Sequence of chain 1.A:
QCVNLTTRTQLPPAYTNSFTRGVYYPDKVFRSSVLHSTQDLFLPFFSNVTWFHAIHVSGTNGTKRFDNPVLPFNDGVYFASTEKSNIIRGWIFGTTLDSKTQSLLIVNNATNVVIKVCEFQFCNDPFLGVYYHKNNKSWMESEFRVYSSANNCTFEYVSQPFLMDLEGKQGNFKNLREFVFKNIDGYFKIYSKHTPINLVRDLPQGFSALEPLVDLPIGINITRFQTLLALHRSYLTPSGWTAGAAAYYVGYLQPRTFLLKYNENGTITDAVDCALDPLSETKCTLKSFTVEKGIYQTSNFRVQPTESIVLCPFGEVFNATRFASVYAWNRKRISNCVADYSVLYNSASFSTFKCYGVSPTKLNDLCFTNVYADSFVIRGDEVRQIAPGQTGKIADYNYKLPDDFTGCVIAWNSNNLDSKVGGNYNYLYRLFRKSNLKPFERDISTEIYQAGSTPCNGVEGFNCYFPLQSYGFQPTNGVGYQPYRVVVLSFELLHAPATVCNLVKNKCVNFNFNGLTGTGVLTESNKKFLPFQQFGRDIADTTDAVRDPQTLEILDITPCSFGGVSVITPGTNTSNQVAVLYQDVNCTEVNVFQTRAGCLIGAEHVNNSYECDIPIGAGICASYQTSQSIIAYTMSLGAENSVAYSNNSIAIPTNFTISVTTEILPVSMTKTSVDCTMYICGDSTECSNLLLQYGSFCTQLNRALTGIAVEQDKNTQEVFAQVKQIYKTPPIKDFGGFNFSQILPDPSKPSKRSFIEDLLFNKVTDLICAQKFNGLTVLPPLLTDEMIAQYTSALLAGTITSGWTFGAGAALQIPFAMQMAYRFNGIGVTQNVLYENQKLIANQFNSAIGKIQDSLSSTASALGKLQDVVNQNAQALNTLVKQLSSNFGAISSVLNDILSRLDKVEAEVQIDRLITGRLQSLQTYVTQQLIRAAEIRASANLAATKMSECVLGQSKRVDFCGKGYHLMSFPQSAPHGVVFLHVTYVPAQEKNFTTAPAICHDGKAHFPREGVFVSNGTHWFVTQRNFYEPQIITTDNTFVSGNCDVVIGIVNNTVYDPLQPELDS

This small molecule binds to this protein.
Small molecule (SMILES): CC(=O)N[C@@H]1[C@@H](O)[C@H](O)[C@@H](CO)O[C@H]1O

Binding-site contacts:
Ligand atom N2 contacts residue GLN631 of chain 1.A at 4.4 Å.
Ligand atom C8 contacts residue GLN631 of chain 1.A at 3.8 Å.
Ligand atom O7 contacts residue GLN631 of chain 1.A at 3.4 Å.
Ligand atom C7 contacts residue ASN603 of chain 1.A at 4.0 Å.
Ligand atom C2 contacts residue ASN603 of chain 1.A at 2.6 Å.
Ligand atom N2 contacts residue ASN603 of chain 1.A at 3.0 Å (h-bond).
Ligand atom C8 contacts residue ASN603 of chain 1.A at 3.5 Å.
Ligand atom C7 contacts residue GLN631 of chain 1.A at 3.7 Å.
Ligand atom C1 contacts residue ASN603 of chain 1.A at 1.5 Å.
Ligand atom O5 contacts residue ASN603 of chain 1.A at 2.4 Å (h-bond).
Ligand atom C3 contacts residue ASN603 of chain 1.A at 3.9 Å.
Ligand atom C5 contacts residue ASN603 of chain 1.A at 3.7 Å.
Ligand atom C4 contacts residue ASN603 of chain 1.A at 4.3 Å.